Binding-site contacts:
Ligand atom O4 contacts residue TYR111 of chain 1.I at 3.3 Å (h-bond).
Ligand atom O5 contacts residue GLU245 of chain 1.B at 4.1 Å.
Ligand atom O5 contacts residue ASN246 of chain 1.B at 2.2 Å (h-bond).
Ligand atom O7 contacts residue ASP49 of chain 1.J at 4.1 Å.
Ligand atom O4 contacts residue SER51 of chain 1.J at 3.6 Å.
Ligand atom C4 contacts residue ASN246 of chain 1.B at 4.2 Å.
Ligand atom O7 contacts residue LYS67 of chain 1.B at 3.9 Å.
Ligand atom C7 contacts residue ASN64 of chain 1.B at 4.4 Å.
Ligand atom O6 contacts residue ASN246 of chain 1.B at 4.2 Å.
Ligand atom C7 contacts residue PHE90 of chain 1.J at 4.1 Å (hydrophobic).
Ligand atom C1 contacts residue ASN246 of chain 1.B at 1.4 Å.
Ligand atom C5 contacts residue ASN246 of chain 1.B at 3.5 Å.
Ligand atom O7 contacts residue ASN64 of chain 1.B at 4.1 Å.
Ligand atom C4 contacts residue TYR111 of chain 1.I at 3.4 Å (hydrophobic).
Ligand atom C3 contacts residue ASN246 of chain 1.B at 3.8 Å.
Ligand atom C8 contacts residue ASN64 of chain 1.B at 3.9 Å.
Ligand atom O6 contacts residue GLU245 of chain 1.B at 3.9 Å.
Ligand atom C5 contacts residue GLU245 of chain 1.B at 4.3 Å.
Ligand atom C8 contacts residue ASP49 of chain 1.J at 4.4 Å.
Ligand atom C8 contacts residue PHE90 of chain 1.J at 3.5 Å (hydrophobic).
Ligand atom O5 contacts residue TYR111 of chain 1.I at 4.4 Å.
Ligand atom C6 contacts residue TYR111 of chain 1.I at 3.3 Å (hydrophobic).
Ligand atom C5 contacts residue TYR111 of chain 1.I at 3.9 Å (hydrophobic).
Ligand atom N2 contacts residue ASN246 of chain 1.B at 3.1 Å (h-bond).
Ligand atom C7 contacts residue ASN246 of chain 1.B at 4.1 Å.
Ligand atom N2 contacts residue PHE90 of chain 1.J at 4.4 Å.
Ligand atom O2 contacts residue TYR111 of chain 1.I at 4.1 Å.
Ligand atom O7 contacts residue ALA31 of chain 1.J at 4.0 Å.
Ligand atom C6 contacts residue GLU245 of chain 1.B at 4.2 Å.
Ligand atom C2 contacts residue ASN246 of chain 1.B at 2.5 Å.

Sequence of chain 1.I:
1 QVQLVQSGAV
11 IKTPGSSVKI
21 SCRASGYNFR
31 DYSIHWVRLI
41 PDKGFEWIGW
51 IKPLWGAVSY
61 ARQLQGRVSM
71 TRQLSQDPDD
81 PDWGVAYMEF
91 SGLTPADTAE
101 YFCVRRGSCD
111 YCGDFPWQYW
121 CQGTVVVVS

Sequence of chain 1.J:
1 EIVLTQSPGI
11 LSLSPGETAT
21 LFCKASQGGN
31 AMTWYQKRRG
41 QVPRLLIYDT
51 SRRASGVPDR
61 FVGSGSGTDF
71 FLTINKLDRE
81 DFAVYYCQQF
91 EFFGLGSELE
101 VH

This small molecule binds to this protein.
Small molecule (SMILES): CC(=O)N[C@H]1[C@H](O[C@H]2[C@H](O)[C@@H](NC(C)=O)CO[C@@H]2CO)O[C@H](CO)[C@@H](O[C@@H]2O[C@H](CO)[C@@H](O)[C@H](O[C@H]3O[C@H](CO)[C@@H](O)[C@H](O)[C@@H]3O)[C@@H]2O)[C@@H]1O

Sequence of chain 1.B:
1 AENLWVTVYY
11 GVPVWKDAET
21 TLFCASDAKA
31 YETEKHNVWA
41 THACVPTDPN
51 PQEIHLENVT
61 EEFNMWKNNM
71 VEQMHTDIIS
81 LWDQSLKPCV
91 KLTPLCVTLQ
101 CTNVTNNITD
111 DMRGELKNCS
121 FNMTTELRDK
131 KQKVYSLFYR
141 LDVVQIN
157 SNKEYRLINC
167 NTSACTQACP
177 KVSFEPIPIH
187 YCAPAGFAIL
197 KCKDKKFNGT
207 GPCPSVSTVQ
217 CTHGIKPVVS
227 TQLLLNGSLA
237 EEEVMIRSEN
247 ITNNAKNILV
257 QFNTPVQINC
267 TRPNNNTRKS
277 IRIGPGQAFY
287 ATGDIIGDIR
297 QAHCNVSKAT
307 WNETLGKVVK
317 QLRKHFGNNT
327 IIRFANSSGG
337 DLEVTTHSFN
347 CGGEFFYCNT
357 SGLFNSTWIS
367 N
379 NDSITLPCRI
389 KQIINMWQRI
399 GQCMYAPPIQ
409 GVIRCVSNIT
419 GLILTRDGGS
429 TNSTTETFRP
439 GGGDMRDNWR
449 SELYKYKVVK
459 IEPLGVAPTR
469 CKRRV